This small molecule binds to this protein.
Small molecule (SMILES): OC[C@H]1O[C@@H](O)[C@H](O)[C@@H](O)[C@H]1O

Binding-site contacts:
Ligand atom C4 contacts residue TRP239 of chain 1.A at 3.6 Å (hydrophobic).
Ligand atom C6 contacts residue TYR203 of chain 1.A at 3.8 Å (hydrophobic).
Ligand atom C2 contacts residue HIS172 of chain 1.A at 3.9 Å.
Ligand atom C6 contacts residue PHE175 of chain 1.A at 4.1 Å (hydrophobic).
Ligand atom C6 contacts residue TRP239 of chain 1.A at 3.5 Å (hydrophobic).
Ligand atom O3 contacts residue TRP239 of chain 1.A at 4.4 Å.
Ligand atom O2 contacts residue MET205 of chain 1.A at 4.4 Å.
Ligand atom O1 contacts residue HIS172 of chain 1.A at 3.6 Å.
Ligand atom O6 contacts residue THR184 of chain 1.A at 2.7 Å (h-bond).
Ligand atom C5 contacts residue GLU242 of chain 1.A at 4.1 Å.
Ligand atom O6 contacts residue TRP239 of chain 1.A at 3.4 Å (h-bond).
Ligand atom C3 contacts residue TRP239 of chain 1.A at 3.8 Å (hydrophobic).
Ligand atom C4 contacts residue GLU242 of chain 1.A at 3.4 Å.
Ligand atom O4 contacts residue HIS172 of chain 1.A at 2.8 Å (h-bond).
Ligand atom C5 contacts residue HIS172 of chain 1.A at 3.9 Å.
Ligand atom O4 contacts residue GLU242 of chain 1.A at 2.6 Å (salt-bridge).
Ligand atom C4 contacts residue HIS172 of chain 1.A at 3.9 Å.
Ligand atom O3 contacts residue GOL1 of chain 1.D at 4.0 Å.
Ligand atom C6 contacts residue HIS172 of chain 1.A at 4.0 Å.
Ligand atom O6 contacts residue TYR203 of chain 1.A at 4.5 Å.
Ligand atom O1 contacts residue SER174 of chain 1.A at 3.9 Å.
Ligand atom C2 contacts residue UDP1 of chain 1.B at 4.4 Å.
Ligand atom O3 contacts residue MET205 of chain 1.A at 4.1 Å.
Ligand atom C5 contacts residue TRP239 of chain 1.A at 3.8 Å (hydrophobic).
Ligand atom O6 contacts residue PHE175 of chain 1.A at 3.4 Å.
Ligand atom O5 contacts residue HIS172 of chain 1.A at 3.2 Å (h-bond).
Ligand atom C2 contacts residue MET205 of chain 1.A at 4.0 Å (hydrophobic).
Ligand atom C3 contacts residue UDP1 of chain 1.B at 3.8 Å.
Ligand atom O3 contacts residue UDP1 of chain 1.B at 2.6 Å (h-bond).
Ligand atom C1 contacts residue HIS172 of chain 1.A at 3.8 Å.
Ligand atom C6 contacts residue GLU242 of chain 1.A at 3.5 Å.
Ligand atom O2 contacts residue UDP1 of chain 1.B at 3.9 Å.
Ligand atom O5 contacts residue PHE175 of chain 1.A at 4.0 Å.
Ligand atom C6 contacts residue THR184 of chain 1.A at 3.3 Å.
Ligand atom O4 contacts residue MET205 of chain 1.A at 4.0 Å.

Sequence of chain 1.A:
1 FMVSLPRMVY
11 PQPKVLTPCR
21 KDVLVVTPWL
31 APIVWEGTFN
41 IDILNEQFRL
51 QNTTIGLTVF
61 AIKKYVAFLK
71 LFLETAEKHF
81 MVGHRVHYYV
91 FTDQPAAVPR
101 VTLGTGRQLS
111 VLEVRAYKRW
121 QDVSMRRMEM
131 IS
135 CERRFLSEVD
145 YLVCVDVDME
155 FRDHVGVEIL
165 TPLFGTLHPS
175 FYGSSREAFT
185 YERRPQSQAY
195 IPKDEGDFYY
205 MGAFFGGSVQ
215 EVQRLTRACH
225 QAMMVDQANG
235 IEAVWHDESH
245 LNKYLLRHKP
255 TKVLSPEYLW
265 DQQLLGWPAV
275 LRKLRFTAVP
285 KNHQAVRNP